Binding-site contacts:
Ligand atom C3 contacts residue ASN555 of chain 1.A at 3.7 Å.
Ligand atom C4 contacts residue ASN555 of chain 1.A at 4.2 Å.
Ligand atom C7 contacts residue ASN555 of chain 1.A at 3.7 Å.
Ligand atom C8 contacts residue LYS551 of chain 1.A at 3.4 Å.
Ligand atom O7 contacts residue ASN555 of chain 1.A at 4.4 Å.
Ligand atom O7 contacts residue THR545 of chain 1.A at 3.1 Å (h-bond).
Ligand atom C8 contacts residue ASN555 of chain 1.A at 4.3 Å.
Ligand atom C7 contacts residue THR545 of chain 1.A at 3.8 Å.
Ligand atom C1 contacts residue ASN555 of chain 1.A at 1.4 Å.
Ligand atom C8 contacts residue THR545 of chain 1.A at 4.4 Å.
Ligand atom O6 contacts residue LYS551 of chain 1.A at 3.8 Å.
Ligand atom N2 contacts residue ASN555 of chain 1.A at 2.7 Å (h-bond).
Ligand atom O5 contacts residue ASN555 of chain 1.A at 2.3 Å (h-bond).
Ligand atom C2 contacts residue ASN555 of chain 1.A at 2.4 Å.
Ligand atom C5 contacts residue ASN555 of chain 1.A at 3.6 Å.

The protein below binds the small molecule below.
Small molecule (SMILES): CC(=O)N[C@@H]1[C@@H](O)[C@H](O)[C@@H](CO)O[C@H]1O

Sequence of chain 1.A:
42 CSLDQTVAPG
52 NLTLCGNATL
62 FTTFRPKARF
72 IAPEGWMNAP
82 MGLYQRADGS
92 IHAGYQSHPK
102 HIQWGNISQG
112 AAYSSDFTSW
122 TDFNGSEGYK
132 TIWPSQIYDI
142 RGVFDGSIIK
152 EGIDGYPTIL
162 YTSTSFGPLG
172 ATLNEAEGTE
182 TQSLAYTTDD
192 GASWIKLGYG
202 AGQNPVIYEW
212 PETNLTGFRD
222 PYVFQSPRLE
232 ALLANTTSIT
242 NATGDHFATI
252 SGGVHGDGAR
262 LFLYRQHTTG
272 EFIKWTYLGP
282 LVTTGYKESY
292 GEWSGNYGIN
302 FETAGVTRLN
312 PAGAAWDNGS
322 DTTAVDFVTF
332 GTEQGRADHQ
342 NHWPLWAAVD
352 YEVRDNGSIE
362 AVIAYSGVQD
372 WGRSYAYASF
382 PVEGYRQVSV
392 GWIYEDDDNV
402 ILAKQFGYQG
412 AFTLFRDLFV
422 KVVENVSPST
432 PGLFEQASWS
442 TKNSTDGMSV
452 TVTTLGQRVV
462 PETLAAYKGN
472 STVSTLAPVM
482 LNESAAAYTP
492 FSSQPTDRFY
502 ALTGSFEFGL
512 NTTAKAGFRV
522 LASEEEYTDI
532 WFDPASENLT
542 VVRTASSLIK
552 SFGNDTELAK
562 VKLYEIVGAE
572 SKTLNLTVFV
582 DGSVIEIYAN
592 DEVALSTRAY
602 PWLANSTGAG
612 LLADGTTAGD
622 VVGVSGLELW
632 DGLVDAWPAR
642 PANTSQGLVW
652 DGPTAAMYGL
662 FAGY